Binding-site contacts:
Ligand atom O1P contacts residue SER239 of chain 1.C at 2.9 Å (h-bond).
Ligand atom O5' contacts residue GLY179 of chain 1.C at 3.4 Å.
Ligand atom C2 contacts residue GLU290 of chain 1.C at 3.5 Å.
Ligand atom O6 contacts residue GLY291 of chain 1.C at 3.5 Å.
Ligand atom O1P contacts residue TYR262 of chain 1.C at 2.5 Å (h-bond).
Ligand atom C2' contacts residue ASP215 of chain 1.C at 3.6 Å.
Ligand atom O5' contacts residue GLY216 of chain 1.C at 3.5 Å.
Ligand atom O6 contacts residue GLU290 of chain 1.C at 3.6 Å (salt-bridge).
Ligand atom C4 contacts residue ILE181 of chain 1.C at 3.5 Å (hydrophobic).
Ligand atom N1 contacts residue 8N11 of chain 1.O at 3.4 Å.
Ligand atom N3 contacts residue CYS182 of chain 1.C at 3.5 Å.
Ligand atom O2' contacts residue ASP215 of chain 1.C at 2.4 Å (salt-bridge).
Ligand atom C4 contacts residue 8N11 of chain 1.O at 3.6 Å.
Ligand atom C5 contacts residue ILE181 of chain 1.C at 3.3 Å (hydrophobic).
Ligand atom C3' contacts residue ASP215 of chain 1.C at 3.5 Å.
Ligand atom C6 contacts residue GLY266 of chain 1.C at 3.6 Å.
Ligand atom O6 contacts residue MET265 of chain 1.C at 3.3 Å (h-bond).
Ligand atom O6 contacts residue GLY264 of chain 1.C at 3.1 Å.
Ligand atom O2P contacts residue MET237 of chain 1.C at 3.6 Å.
Ligand atom C8 contacts residue MET52 of chain 1.C at 3.5 Å (hydrophobic).
Ligand atom O3P contacts residue GLY217 of chain 1.C at 2.9 Å (h-bond).
Ligand atom C5' contacts residue TYR262 of chain 1.C at 3.6 Å (hydrophobic).
Ligand atom C4' contacts residue ASP215 of chain 1.C at 3.6 Å.
Ligand atom N3 contacts residue 8N11 of chain 1.O at 3.5 Å.
Ligand atom C2 contacts residue CYS182 of chain 1.C at 3.1 Å (hydrophobic).
Ligand atom N7 contacts residue MET265 of chain 1.C at 3.0 Å (h-bond).
Ligand atom O2' contacts residue ASN154 of chain 1.C at 3.5 Å (h-bond).
Ligand atom O6 contacts residue GLY266 of chain 1.C at 2.8 Å (h-bond).
Ligand atom O2P contacts residue GLY238 of chain 1.C at 2.7 Å (h-bond).
Ligand atom N7 contacts residue ILE181 of chain 1.C at 3.4 Å.
Ligand atom N1 contacts residue GLU290 of chain 1.C at 2.7 Å (salt-bridge).
Ligand atom N7 contacts residue GLY264 of chain 1.C at 3.5 Å.
Ligand atom C6 contacts residue GLU290 of chain 1.C at 3.6 Å.
Ligand atom C2 contacts residue 8N11 of chain 1.O at 3.3 Å.
Ligand atom O2P contacts residue SER239 of chain 1.C at 3.4 Å (h-bond).
Ligand atom O3' contacts residue ALA50 of chain 1.C at 3.3 Å.
Ligand atom O3' contacts residue ASP215 of chain 1.C at 2.6 Å (salt-bridge).
Ligand atom O3P contacts residue GLY179 of chain 1.C at 3.5 Å.
Ligand atom O3P contacts residue SER180 of chain 1.C at 2.9 Å (h-bond).
Ligand atom O1P contacts residue SER180 of chain 1.C at 2.6 Å (h-bond).

A protein and the small-molecule ligand that binds it are described below.
Small molecule (SMILES): O=c1[nH]cnc2c1ncn2[C@@H]1O[C@H](COP(=O)(O)O)[C@@H](O)[C@H]1O

Sequence of chain 1.C:
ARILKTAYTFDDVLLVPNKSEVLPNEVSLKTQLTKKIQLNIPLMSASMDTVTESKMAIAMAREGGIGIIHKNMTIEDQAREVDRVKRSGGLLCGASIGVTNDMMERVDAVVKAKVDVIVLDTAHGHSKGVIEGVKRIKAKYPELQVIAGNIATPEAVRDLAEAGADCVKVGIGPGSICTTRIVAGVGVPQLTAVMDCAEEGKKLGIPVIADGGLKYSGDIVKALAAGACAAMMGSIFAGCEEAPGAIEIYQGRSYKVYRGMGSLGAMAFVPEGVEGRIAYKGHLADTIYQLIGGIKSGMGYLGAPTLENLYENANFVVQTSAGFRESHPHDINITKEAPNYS